This small molecule binds to this protein.
Small molecule (SMILES): CC(=O)N[C@@H]1[C@@H](O)[C@H](O)[C@@H](CO)O[C@H]1O

Sequence of chain 1.B:
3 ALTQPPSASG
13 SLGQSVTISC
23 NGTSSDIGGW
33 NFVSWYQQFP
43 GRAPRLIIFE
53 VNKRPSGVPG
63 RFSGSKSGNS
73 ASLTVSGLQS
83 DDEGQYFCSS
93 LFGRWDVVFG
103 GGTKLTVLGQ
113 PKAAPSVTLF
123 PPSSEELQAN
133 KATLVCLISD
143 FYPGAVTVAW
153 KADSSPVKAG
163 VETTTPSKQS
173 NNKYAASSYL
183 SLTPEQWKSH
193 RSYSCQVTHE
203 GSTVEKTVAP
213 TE

Binding-site contacts:
Ligand atom C5 contacts residue ASN23 of chain 1.B at 3.5 Å.
Ligand atom O5 contacts residue ASN23 of chain 1.B at 2.2 Å (h-bond).
Ligand atom C4 contacts residue ASN23 of chain 1.B at 4.2 Å.
Ligand atom C2 contacts residue ASN23 of chain 1.B at 2.6 Å.
Ligand atom O5 contacts residue SER72 of chain 1.B at 4.3 Å.
Ligand atom N2 contacts residue ASN23 of chain 1.B at 3.2 Å (h-bond).
Ligand atom C8 contacts residue THR5 of chain 1.B at 4.0 Å.
Ligand atom C2 contacts residue SER21 of chain 1.B at 4.1 Å.
Ligand atom C8 contacts residue PRO7 of chain 1.B at 3.9 Å (hydrophobic).
Ligand atom O7 contacts residue ASN23 of chain 1.B at 3.0 Å (h-bond).
Ligand atom C8 contacts residue SER21 of chain 1.B at 4.1 Å.
Ligand atom C3 contacts residue ASN23 of chain 1.B at 3.9 Å.
Ligand atom C3 contacts residue SER21 of chain 1.B at 4.3 Å.
Ligand atom O6 contacts residue SER72 of chain 1.B at 4.2 Å.
Ligand atom C5 contacts residue SER72 of chain 1.B at 4.2 Å.
Ligand atom N2 contacts residue SER21 of chain 1.B at 3.3 Å (h-bond).
Ligand atom O7 contacts residue THR5 of chain 1.B at 4.3 Å.
Ligand atom C7 contacts residue SER21 of chain 1.B at 4.1 Å.
Ligand atom C6 contacts residue SER72 of chain 1.B at 4.2 Å.
Ligand atom C7 contacts residue ASN23 of chain 1.B at 3.3 Å.
Ligand atom C8 contacts residue GLN6 of chain 1.B at 4.2 Å.
Ligand atom C1 contacts residue ASN23 of chain 1.B at 1.5 Å.
Ligand atom C1 contacts residue SER21 of chain 1.B at 4.2 Å.